This protein binds this small molecule.
Small molecule (SMILES): Nc1ccn([C@@H]2O[C@H](CO[P](=O)(O)O[C@H]3[C@@H](O)[C@H](n4cnc5c(N)ncnc54)O[C@@H]3CO[P](=O)(O)O[C@H]3[C@@H](O)[C@H](n4cnc5c(=O)nc(N)[nH]c54)O[C@@H]3CO[P](=O)(O)O[C@H]3[C@@H](O)[C@H](n4cnc5c(N)ncnc54)O[C@@H]3CO[P](=O)(O)O[C@H]3[C@@H](O)[C@H](n4cnc5c(N)ncnc54)O[C@@H]3CO[P](=O)(O)O[C@H]3[C@@H](O)[C@H](n4ccc(=O)[nH]c4=O)O[C@@H]3CO[P](=O)(O)O[C@H]3[C@@H](O)[C@H](n4ccc(N)nc4=O)O[C@@H]3CO[P](=O)(O)O[C@H]3[C@@H](O)[C@H](n4ccc(=O)[nH]c4=O)O[C@@H]3CO[P](=O)(O)O[C@H]3[C@@H](O)[C@H](n4cnc5c(=O)nc(N)[nH]c54)O[C@@H]3CO)[C@@H](O)[C@H]2O)c(=O)n1

Binding-site contacts:
Ligand atom C6 contacts residue THR45 of chain 4.C at 3.4 Å.
Ligand atom OP2 contacts residue SER51 of chain 6.C at 3.3 Å (h-bond).
Ligand atom OP1 contacts residue ASN55 of chain 6.C at 3.2 Å.
Ligand atom OP1 contacts residue LYS89 of chain 6.C at 3.5 Å (salt-bridge).
Ligand atom N6 contacts residue CYS46 of chain 4.C at 3.6 Å (h-bond).
Ligand atom OP2 contacts residue THR91 of chain 6.C at 3.7 Å.
Ligand atom P contacts residue SER51 of chain 6.C at 3.2 Å.
Ligand atom O5' contacts residue ARG49 of chain 6.C at 3.6 Å (salt-bridge).
Ligand atom O3' contacts residue ARG49 of chain 6.C at 3.6 Å (salt-bridge).
Ligand atom N1 contacts residue SER47 of chain 4.C at 2.7 Å (h-bond).
Ligand atom O5' contacts residue LYS89 of chain 6.C at 3.2 Å (salt-bridge).
Ligand atom C8 contacts residue LYS61 of chain 4.C at 3.6 Å.
Ligand atom OP1 contacts residue LYS57 of chain 6.C at 2.9 Å.
Ligand atom OP2 contacts residue TYR85 of chain 4.C at 2.6 Å (h-bond).
Ligand atom N6 contacts residue THR59 of chain 4.C at 2.7 Å (h-bond).
Ligand atom C5' contacts residue ARG49 of chain 6.C at 2.6 Å.
Ligand atom N9 contacts residue LYS61 of chain 4.C at 3.8 Å.
Ligand atom OP1 contacts residue SER51 of chain 6.C at 2.7 Å (h-bond).
Ligand atom N7 contacts residue LYS61 of chain 4.C at 3.4 Å.
Ligand atom OP2 contacts residue LYS43 of chain 4.C at 2.7 Å (salt-bridge).
Ligand atom OP2 contacts residue LYS57 of chain 6.C at 3.0 Å (salt-bridge).
Ligand atom N1 contacts residue THR59 of chain 4.C at 3.4 Å.
Ligand atom C5 contacts residue THR45 of chain 4.C at 3.4 Å.
Ligand atom N7 contacts residue TYR85 of chain 4.C at 3.8 Å.
Ligand atom OP1 contacts residue ASN55 of chain 6.C at 3.0 Å (h-bond).
Ligand atom C4' contacts residue ARG49 of chain 6.C at 3.6 Å.
Ligand atom P contacts residue ARG49 of chain 6.C at 3.7 Å.
Ligand atom OP1 contacts residue SER52 of chain 6.C at 3.1 Å.
Ligand atom N7 contacts residue THR45 of chain 4.C at 2.7 Å (h-bond).
Ligand atom O4' contacts residue LYS61 of chain 4.C at 3.7 Å.
Ligand atom OP1 contacts residue ARG49 of chain 6.C at 2.6 Å (salt-bridge).
Ligand atom C5' contacts residue LYS57 of chain 6.C at 3.8 Å.
Ligand atom C2 contacts residue SER47 of chain 4.C at 3.2 Å.
Ligand atom OP2 contacts residue LYS89 of chain 6.C at 3.5 Å (salt-bridge).
Ligand atom O3' contacts residue SER51 of chain 6.C at 3.3 Å (h-bond).
Ligand atom N6 contacts residue THR45 of chain 4.C at 2.8 Å (h-bond).
Ligand atom C6 contacts residue THR59 of chain 4.C at 3.5 Å.
Ligand atom O5' contacts residue LYS57 of chain 6.C at 2.8 Å (salt-bridge).
Ligand atom OP2 contacts residue LYS57 of chain 6.C at 3.5 Å (salt-bridge).
Ligand atom P contacts residue LYS57 of chain 6.C at 3.1 Å.

Sequence of chain 6.C:
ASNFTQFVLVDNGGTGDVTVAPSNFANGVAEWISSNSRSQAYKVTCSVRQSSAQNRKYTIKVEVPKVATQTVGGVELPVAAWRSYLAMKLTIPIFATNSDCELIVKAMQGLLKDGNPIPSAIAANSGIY

Sequence of chain 4.C:
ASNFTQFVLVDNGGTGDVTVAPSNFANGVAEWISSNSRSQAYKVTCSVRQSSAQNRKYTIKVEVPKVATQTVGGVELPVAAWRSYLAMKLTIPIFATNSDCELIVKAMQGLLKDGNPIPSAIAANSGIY